Binding-site contacts:
Ligand atom C7 contacts residue ASN21 of chain 1.D at 3.7 Å.
Ligand atom O7 contacts residue THR70 of chain 1.D at 3.8 Å.
Ligand atom O7 contacts residue ASN21 of chain 1.D at 3.6 Å.
Ligand atom O6 contacts residue ASN21 of chain 1.D at 4.2 Å.
Ligand atom C1 contacts residue THR70 of chain 1.D at 4.2 Å.
Ligand atom C2 contacts residue ASN21 of chain 1.D at 2.3 Å.
Ligand atom N2 contacts residue THR70 of chain 1.D at 3.9 Å.
Ligand atom C4 contacts residue ASN21 of chain 1.D at 3.9 Å.
Ligand atom C1 contacts residue ASN21 of chain 1.D at 1.4 Å.
Ligand atom N2 contacts residue ASN21 of chain 1.D at 3.0 Å (h-bond).
Ligand atom C7 contacts residue THR70 of chain 1.D at 4.2 Å.
Ligand atom O5 contacts residue ASN21 of chain 1.D at 2.3 Å (h-bond).
Ligand atom C3 contacts residue ASN21 of chain 1.D at 3.6 Å.
Ligand atom C5 contacts residue ASN21 of chain 1.D at 3.6 Å.

Sequence of chain 1.D:
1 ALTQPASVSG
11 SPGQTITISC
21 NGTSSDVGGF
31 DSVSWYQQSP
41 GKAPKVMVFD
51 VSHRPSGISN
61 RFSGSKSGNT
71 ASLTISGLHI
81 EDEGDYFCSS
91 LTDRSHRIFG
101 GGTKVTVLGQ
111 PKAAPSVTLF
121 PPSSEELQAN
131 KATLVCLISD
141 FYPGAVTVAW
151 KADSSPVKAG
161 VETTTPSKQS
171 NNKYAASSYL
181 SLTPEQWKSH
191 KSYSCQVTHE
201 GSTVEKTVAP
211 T

A protein and the small-molecule ligand that binds it are described below.
Small molecule (SMILES): CC(=O)N[C@@H]1[C@@H](O)[C@H](O)[C@@H](CO)O[C@H]1O